This small molecule binds to this protein.
Small molecule (SMILES): CC(=O)N1CCN(c2ccc(OC[C@@H]3CO[C@@](Cn4ccnc4)(c4ccc(Cl)cc4Cl)O3)cc2)CC1

Binding-site contacts:
Ligand atom C8 contacts residue PHE282 of chain 1.A at 3.7 Å (hydrophobic).
Ligand atom O2 contacts residue ILE279 of chain 1.A at 3.8 Å.
Ligand atom C13 contacts residue KLN1 of chain 1.G at 3.8 Å.
Ligand atom CL1 contacts residue KLN1 of chain 1.G at 3.9 Å.
Ligand atom C16 contacts residue ARG83 of chain 1.A at 3.6 Å.
Ligand atom C22 contacts residue ALA348 of chain 1.A at 3.4 Å (hydrophobic).
Ligand atom CL1 contacts residue PHE219 of chain 1.A at 3.8 Å.
Ligand atom C11 contacts residue PHE282 of chain 1.A at 3.5 Å (hydrophobic).
Ligand atom C1 contacts residue HEM1 of chain 1.E at 3.0 Å.
Ligand atom C12 contacts residue PHE282 of chain 1.A at 3.5 Å (hydrophobic).
Ligand atom C10 contacts residue PHE282 of chain 1.A at 3.6 Å (hydrophobic).
Ligand atom C12 contacts residue KLN1 of chain 1.G at 3.8 Å.
Ligand atom C26 contacts residue MET349 of chain 1.A at 3.7 Å (hydrophobic).
Ligand atom C16 contacts residue KLN1 of chain 1.G at 3.6 Å.
Ligand atom C14 contacts residue HEM1 of chain 1.E at 3.6 Å.
Ligand atom C22 contacts residue GLY459 of chain 1.A at 3.1 Å.
Ligand atom C6 contacts residue KLN1 of chain 1.G at 3.7 Å.
Ligand atom CL2 contacts residue KLN1 of chain 1.G at 3.9 Å.
Ligand atom C13 contacts residue PHE282 of chain 1.A at 3.6 Å (hydrophobic).
Ligand atom O4 contacts residue ARG350 of chain 1.A at 3.0 Å (salt-bridge).
Ligand atom C7 contacts residue SER97 of chain 1.A at 3.7 Å.
Ligand atom C11 contacts residue KLN1 of chain 1.G at 3.6 Å.
Ligand atom CL1 contacts residue LEU188 of chain 1.A at 3.5 Å.
Ligand atom C7 contacts residue HEM1 of chain 1.E at 3.5 Å.
Ligand atom C21 contacts residue GLY459 of chain 1.A at 3.6 Å.
Ligand atom O3 contacts residue KLN1 of chain 1.G at 3.8 Å.
Ligand atom C25 contacts residue ARG350 of chain 1.A at 3.7 Å.
Ligand atom C6 contacts residue SER97 of chain 1.A at 3.7 Å.
Ligand atom C2 contacts residue HEM1 of chain 1.E at 3.1 Å.
Ligand atom N2 contacts residue HEM1 of chain 1.E at 2.1 Å.
Ligand atom CL2 contacts residue LEU460 of chain 1.A at 3.8 Å.
Ligand atom C21 contacts residue KLN1 of chain 1.G at 3.7 Å.
Ligand atom C9 contacts residue PHE282 of chain 1.A at 3.7 Å (hydrophobic).
Ligand atom C15 contacts residue KLN1 of chain 1.G at 3.8 Å.
Ligand atom C26 contacts residue GLY459 of chain 1.A at 3.8 Å.
Ligand atom C26 contacts residue PHE35 of chain 1.A at 3.7 Å (hydrophobic).
Ligand atom C12 contacts residue ILE279 of chain 1.A at 3.9 Å (hydrophobic).
Ligand atom O3 contacts residue SER97 of chain 1.A at 3.8 Å.
Ligand atom C23 contacts residue GLU352 of chain 1.A at 3.5 Å.
Ligand atom C1 contacts residue ALA283 of chain 1.A at 3.8 Å (hydrophobic).

Sequence of chain 1.A:
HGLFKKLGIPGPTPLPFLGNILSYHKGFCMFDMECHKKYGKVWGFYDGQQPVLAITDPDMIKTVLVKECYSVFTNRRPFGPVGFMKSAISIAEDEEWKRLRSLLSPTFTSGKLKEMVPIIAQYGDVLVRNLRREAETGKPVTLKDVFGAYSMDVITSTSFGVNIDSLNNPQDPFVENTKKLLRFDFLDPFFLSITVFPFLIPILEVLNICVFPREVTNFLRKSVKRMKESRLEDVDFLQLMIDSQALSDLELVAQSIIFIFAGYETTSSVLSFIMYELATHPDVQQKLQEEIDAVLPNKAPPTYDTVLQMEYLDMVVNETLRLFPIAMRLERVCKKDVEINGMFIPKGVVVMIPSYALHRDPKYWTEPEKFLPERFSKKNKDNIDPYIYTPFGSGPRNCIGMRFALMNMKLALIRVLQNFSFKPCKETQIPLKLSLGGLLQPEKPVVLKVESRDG